Sequence of chain 1.B:
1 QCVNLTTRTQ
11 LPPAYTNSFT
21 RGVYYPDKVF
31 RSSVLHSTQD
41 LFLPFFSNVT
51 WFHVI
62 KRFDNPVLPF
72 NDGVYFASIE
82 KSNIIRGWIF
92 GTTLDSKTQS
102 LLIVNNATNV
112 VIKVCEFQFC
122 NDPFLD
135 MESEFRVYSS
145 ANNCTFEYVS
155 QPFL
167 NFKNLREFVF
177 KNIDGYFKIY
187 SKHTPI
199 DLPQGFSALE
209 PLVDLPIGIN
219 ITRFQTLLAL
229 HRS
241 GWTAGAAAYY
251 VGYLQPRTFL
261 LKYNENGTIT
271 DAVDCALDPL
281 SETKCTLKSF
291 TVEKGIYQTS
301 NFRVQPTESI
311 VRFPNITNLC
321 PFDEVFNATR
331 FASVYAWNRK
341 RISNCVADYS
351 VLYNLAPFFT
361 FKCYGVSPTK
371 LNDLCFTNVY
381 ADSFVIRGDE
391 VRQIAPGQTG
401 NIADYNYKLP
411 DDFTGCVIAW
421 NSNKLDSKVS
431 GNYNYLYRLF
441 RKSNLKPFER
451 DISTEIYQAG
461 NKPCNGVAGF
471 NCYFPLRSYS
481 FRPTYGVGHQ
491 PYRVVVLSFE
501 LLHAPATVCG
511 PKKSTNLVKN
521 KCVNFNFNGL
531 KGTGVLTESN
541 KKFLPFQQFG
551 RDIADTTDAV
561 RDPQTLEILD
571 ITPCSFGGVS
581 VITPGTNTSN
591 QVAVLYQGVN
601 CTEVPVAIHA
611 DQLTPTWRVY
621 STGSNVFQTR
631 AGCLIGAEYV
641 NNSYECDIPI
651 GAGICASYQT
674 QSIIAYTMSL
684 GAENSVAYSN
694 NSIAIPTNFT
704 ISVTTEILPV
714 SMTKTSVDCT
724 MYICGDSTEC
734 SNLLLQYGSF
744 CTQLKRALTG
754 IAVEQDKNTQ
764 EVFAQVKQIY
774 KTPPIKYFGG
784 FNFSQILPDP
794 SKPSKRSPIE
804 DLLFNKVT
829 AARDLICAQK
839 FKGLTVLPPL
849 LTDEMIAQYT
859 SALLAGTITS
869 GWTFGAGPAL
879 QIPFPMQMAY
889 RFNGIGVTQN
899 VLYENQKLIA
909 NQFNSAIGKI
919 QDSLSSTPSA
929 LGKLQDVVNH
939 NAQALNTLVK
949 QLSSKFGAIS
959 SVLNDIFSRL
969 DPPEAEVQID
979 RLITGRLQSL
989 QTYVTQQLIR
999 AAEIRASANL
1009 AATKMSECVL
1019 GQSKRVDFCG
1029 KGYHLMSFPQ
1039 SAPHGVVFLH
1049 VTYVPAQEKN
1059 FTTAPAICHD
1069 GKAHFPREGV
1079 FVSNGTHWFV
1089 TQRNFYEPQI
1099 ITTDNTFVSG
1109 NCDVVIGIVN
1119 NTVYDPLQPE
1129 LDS

Binding-site contacts:
Ligand atom C3 contacts residue ASN1058 of chain 1.B at 3.8 Å.
Ligand atom C6 contacts residue ALA690 of chain 1.B at 3.9 Å (hydrophobic).
Ligand atom O7 contacts residue ASN1058 of chain 1.B at 4.3 Å.
Ligand atom C8 contacts residue LYS1057 of chain 1.B at 4.4 Å.
Ligand atom C4 contacts residue ASN1058 of chain 1.B at 4.2 Å.
Ligand atom C8 contacts residue GLU1056 of chain 1.B at 3.5 Å.
Ligand atom C5 contacts residue ASN1058 of chain 1.B at 3.7 Å.
Ligand atom C8 contacts residue ASN1058 of chain 1.B at 4.2 Å.
Ligand atom C5 contacts residue ALA690 of chain 1.B at 3.7 Å (hydrophobic).
Ligand atom C1 contacts residue GLN879 of chain 1.C at 4.3 Å.
Ligand atom N2 contacts residue ASN1058 of chain 1.B at 2.9 Å (h-bond).
Ligand atom C7 contacts residue ASN1058 of chain 1.B at 3.8 Å.
Ligand atom C2 contacts residue ASN1058 of chain 1.B at 2.5 Å.
Ligand atom O4 contacts residue ALA690 of chain 1.B at 4.3 Å.
Ligand atom C1 contacts residue ASN1058 of chain 1.B at 1.4 Å.
Ligand atom O5 contacts residue ASN1058 of chain 1.B at 2.4 Å (h-bond).

Sequence of chain 1.C:
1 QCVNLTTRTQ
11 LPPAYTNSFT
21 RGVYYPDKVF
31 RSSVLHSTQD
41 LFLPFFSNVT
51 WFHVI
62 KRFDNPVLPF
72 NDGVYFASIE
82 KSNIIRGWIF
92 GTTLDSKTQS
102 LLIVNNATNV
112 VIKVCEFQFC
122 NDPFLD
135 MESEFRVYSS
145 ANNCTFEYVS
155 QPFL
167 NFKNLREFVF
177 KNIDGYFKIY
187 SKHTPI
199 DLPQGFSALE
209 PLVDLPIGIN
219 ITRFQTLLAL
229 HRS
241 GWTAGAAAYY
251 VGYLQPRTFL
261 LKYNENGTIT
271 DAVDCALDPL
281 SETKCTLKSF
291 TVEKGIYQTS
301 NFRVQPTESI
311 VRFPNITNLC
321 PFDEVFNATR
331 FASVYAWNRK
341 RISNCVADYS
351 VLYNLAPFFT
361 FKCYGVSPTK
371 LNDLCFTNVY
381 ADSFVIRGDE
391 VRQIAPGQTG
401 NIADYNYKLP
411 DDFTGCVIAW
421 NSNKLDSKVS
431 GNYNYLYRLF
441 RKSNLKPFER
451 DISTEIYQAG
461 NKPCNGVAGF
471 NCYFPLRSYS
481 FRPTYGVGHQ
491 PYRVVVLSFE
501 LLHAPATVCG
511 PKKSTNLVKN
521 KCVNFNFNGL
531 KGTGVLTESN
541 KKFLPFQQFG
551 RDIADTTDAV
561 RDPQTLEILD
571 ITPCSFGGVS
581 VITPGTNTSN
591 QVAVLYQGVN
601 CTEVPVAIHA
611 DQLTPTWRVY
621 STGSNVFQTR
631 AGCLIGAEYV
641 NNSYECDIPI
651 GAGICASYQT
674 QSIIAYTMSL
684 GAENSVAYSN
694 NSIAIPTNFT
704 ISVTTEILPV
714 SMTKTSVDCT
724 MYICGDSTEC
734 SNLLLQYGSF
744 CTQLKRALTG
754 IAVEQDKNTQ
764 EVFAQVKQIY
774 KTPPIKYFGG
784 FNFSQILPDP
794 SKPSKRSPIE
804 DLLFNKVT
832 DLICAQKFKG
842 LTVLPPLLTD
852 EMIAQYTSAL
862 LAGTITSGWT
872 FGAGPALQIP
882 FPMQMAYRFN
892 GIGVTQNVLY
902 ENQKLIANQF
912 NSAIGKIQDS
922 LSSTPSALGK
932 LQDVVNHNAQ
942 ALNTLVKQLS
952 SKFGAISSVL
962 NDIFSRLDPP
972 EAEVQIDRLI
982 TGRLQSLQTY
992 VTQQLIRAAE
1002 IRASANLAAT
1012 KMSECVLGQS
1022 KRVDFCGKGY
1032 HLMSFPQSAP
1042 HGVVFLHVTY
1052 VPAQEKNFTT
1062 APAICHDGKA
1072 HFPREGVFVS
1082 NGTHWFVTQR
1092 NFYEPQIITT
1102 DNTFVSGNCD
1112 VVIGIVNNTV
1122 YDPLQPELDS

This small molecule binds to this protein.
Small molecule (SMILES): CC(=O)N[C@@H]1[C@@H](O)[C@H](O)[C@@H](CO)O[C@H]1O